This protein binds this small molecule.
Small molecule (SMILES): CC(=O)N[C@@H]1[C@@H](O)[C@H](O)[C@@H](CO)O[C@H]1O

Sequence of chain 1.C:
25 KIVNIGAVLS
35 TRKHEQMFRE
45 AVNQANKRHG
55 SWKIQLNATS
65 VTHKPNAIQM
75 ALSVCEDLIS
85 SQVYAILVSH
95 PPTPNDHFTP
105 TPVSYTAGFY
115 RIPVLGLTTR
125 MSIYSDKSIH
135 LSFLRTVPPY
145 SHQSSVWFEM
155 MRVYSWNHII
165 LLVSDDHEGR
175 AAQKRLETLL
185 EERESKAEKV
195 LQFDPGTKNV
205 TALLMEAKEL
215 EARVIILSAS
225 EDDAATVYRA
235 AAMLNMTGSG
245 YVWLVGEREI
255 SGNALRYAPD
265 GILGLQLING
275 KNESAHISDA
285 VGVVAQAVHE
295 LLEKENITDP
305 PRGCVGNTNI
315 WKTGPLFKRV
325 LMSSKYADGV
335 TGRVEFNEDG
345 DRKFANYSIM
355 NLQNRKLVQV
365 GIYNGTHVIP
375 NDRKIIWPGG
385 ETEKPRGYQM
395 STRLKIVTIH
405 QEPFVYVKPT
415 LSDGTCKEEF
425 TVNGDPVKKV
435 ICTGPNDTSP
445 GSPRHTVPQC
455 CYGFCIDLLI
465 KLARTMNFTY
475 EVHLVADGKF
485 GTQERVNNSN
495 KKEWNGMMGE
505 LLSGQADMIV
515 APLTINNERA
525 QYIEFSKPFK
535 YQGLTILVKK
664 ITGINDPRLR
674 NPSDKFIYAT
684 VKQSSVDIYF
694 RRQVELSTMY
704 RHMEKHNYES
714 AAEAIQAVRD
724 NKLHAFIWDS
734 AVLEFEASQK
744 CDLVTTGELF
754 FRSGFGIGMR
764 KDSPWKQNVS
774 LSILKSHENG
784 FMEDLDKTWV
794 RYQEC

Binding-site contacts:
Ligand atom C1 contacts residue ASN368 of chain 1.C at 1.4 Å.
Ligand atom C1 contacts residue GLY369 of chain 1.C at 4.3 Å.
Ligand atom C3 contacts residue ASN368 of chain 1.C at 3.8 Å.
Ligand atom C8 contacts residue GLY369 of chain 1.C at 4.3 Å.
Ligand atom C2 contacts residue ASN368 of chain 1.C at 2.5 Å.
Ligand atom C4 contacts residue HIS371 of chain 1.C at 4.1 Å.
Ligand atom C7 contacts residue THR370 of chain 1.C at 3.1 Å.
Ligand atom N2 contacts residue ASN368 of chain 1.C at 2.9 Å (h-bond).
Ligand atom C6 contacts residue HIS371 of chain 1.C at 4.5 Å.
Ligand atom O7 contacts residue HIS371 of chain 1.C at 3.4 Å (h-bond).
Ligand atom C7 contacts residue GLY369 of chain 1.C at 4.2 Å.
Ligand atom C8 contacts residue THR370 of chain 1.C at 3.3 Å.
Ligand atom O7 contacts residue GLY369 of chain 1.C at 3.9 Å.
Ligand atom O7 contacts residue THR370 of chain 1.C at 2.4 Å (h-bond).
Ligand atom C5 contacts residue ASN368 of chain 1.C at 3.7 Å.
Ligand atom C5 contacts residue HIS371 of chain 1.C at 3.7 Å.
Ligand atom O6 contacts residue ILE373 of chain 1.C at 4.2 Å.
Ligand atom O6 contacts residue HIS371 of chain 1.C at 4.0 Å.
Ligand atom O4 contacts residue HIS371 of chain 1.C at 3.7 Å.
Ligand atom N2 contacts residue THR370 of chain 1.C at 4.3 Å.
Ligand atom O7 contacts residue ASN368 of chain 1.C at 3.7 Å.
Ligand atom C7 contacts residue ASN368 of chain 1.C at 3.5 Å.
Ligand atom C4 contacts residue ASN368 of chain 1.C at 4.2 Å.
Ligand atom C3 contacts residue HIS371 of chain 1.C at 4.2 Å.
Ligand atom O5 contacts residue ASN368 of chain 1.C at 2.4 Å (h-bond).